The small molecule below binds the protein below.
Small molecule (SMILES): CC(=O)N[C@@H]1[C@@H](O)[C@H](O)[C@@H](CO)O[C@H]1O

Binding-site contacts:
Ligand atom C4 contacts residue ASN282 of chain 1.C at 4.2 Å.
Ligand atom C2 contacts residue ASN282 of chain 1.C at 2.5 Å.
Ligand atom C5 contacts residue ASN282 of chain 1.C at 3.7 Å.
Ligand atom C8 contacts residue ASN282 of chain 1.C at 3.5 Å.
Ligand atom O5 contacts residue ASN282 of chain 1.C at 2.4 Å (h-bond).
Ligand atom N2 contacts residue ASN282 of chain 1.C at 2.9 Å (h-bond).
Ligand atom N2 contacts residue GLU281 of chain 1.C at 3.7 Å.
Ligand atom C7 contacts residue ASN282 of chain 1.C at 3.4 Å.
Ligand atom C2 contacts residue GLU281 of chain 1.C at 4.0 Å.
Ligand atom O7 contacts residue ASN280 of chain 1.C at 3.4 Å (h-bond).
Ligand atom O7 contacts residue ASN282 of chain 1.C at 4.3 Å.
Ligand atom O5 contacts residue GLU281 of chain 1.C at 4.4 Å.
Ligand atom C3 contacts residue ASN282 of chain 1.C at 3.8 Å.
Ligand atom C7 contacts residue ASN280 of chain 1.C at 4.1 Å.
Ligand atom C1 contacts residue GLU281 of chain 1.C at 3.3 Å.
Ligand atom C1 contacts residue ASN282 of chain 1.C at 1.4 Å.

Sequence of chain 1.C:
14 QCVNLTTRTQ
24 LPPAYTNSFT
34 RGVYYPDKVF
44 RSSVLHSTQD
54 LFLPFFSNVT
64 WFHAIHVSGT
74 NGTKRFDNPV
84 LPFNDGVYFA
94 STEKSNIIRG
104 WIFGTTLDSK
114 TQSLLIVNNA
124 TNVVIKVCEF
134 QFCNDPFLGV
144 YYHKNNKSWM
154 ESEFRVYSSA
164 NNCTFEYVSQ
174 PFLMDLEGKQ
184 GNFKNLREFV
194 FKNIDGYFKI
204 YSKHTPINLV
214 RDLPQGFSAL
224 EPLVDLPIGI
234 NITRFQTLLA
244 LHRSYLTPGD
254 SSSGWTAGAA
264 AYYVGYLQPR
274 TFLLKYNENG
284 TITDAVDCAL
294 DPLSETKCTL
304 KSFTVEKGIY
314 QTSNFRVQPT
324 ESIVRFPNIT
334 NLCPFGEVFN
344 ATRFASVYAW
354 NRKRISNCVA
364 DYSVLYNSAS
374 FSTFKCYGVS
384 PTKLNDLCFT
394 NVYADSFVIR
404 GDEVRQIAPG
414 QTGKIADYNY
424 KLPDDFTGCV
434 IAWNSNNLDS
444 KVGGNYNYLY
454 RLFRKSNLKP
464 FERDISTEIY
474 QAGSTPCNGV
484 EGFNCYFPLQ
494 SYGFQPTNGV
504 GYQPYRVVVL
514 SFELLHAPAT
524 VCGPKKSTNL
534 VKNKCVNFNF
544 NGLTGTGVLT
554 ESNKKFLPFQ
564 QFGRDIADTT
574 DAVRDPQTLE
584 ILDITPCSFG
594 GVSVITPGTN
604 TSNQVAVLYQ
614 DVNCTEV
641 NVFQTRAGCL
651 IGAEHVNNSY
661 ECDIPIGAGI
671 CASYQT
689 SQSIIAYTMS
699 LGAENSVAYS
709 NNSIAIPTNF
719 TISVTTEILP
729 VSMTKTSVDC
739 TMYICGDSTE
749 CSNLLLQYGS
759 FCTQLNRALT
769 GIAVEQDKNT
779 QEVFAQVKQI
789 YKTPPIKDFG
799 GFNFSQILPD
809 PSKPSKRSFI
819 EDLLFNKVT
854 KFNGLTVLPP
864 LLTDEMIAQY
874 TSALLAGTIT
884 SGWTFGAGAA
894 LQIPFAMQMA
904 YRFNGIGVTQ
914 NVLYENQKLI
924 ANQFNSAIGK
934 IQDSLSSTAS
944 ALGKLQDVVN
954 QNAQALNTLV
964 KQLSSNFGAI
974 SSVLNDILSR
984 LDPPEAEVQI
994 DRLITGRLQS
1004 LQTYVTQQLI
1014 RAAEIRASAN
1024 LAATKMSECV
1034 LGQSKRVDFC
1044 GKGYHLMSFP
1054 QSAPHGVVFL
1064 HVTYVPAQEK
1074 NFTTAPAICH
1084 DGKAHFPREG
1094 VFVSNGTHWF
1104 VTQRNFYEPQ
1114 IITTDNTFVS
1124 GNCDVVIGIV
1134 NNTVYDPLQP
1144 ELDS